Sequence of chain 1.A:
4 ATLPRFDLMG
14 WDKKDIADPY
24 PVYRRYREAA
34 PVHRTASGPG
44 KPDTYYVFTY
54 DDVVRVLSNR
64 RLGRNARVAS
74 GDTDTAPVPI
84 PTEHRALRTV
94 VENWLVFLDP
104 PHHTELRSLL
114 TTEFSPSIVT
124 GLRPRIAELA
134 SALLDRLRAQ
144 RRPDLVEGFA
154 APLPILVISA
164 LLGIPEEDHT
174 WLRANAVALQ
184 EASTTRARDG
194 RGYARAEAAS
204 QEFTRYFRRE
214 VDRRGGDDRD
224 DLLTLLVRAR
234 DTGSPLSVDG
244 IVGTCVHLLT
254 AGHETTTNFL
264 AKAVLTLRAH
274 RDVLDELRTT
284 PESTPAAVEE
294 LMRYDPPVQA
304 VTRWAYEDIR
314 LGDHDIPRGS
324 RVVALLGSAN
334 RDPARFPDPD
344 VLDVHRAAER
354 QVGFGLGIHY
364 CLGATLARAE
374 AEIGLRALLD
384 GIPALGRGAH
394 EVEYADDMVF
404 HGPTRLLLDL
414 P

Binding-site contacts:
Ligand atom C1 contacts residue ALA392 of chain 1.A at 4.1 Å (hydrophobic).
Ligand atom N3 contacts residue GLU394 of chain 1.A at 3.8 Å.
Ligand atom C8 contacts residue LEU410 of chain 1.A at 3.8 Å (hydrophobic).
Ligand atom C1 contacts residue GLU394 of chain 1.A at 4.0 Å.
Ligand atom C3 contacts residue LEU410 of chain 1.A at 3.7 Å (hydrophobic).
Ligand atom C13 contacts residue ARG408 of chain 1.A at 3.7 Å.
Ligand atom C35 contacts residue ARG408 of chain 1.A at 3.3 Å.
Ligand atom C5 contacts residue GLU394 of chain 1.A at 4.0 Å.
Ligand atom C15 contacts residue GLU394 of chain 1.A at 4.0 Å.
Ligand atom C3 contacts residue ASP412 of chain 1.A at 4.0 Å.
Ligand atom C9 contacts residue LEU410 of chain 1.A at 3.5 Å (hydrophobic).
Ligand atom C14 contacts residue ARG408 of chain 1.A at 3.8 Å.
Ligand atom C17 contacts residue GLU394 of chain 1.A at 3.6 Å.
Ligand atom C2 contacts residue ASP412 of chain 1.A at 3.6 Å.
Ligand atom C12 contacts residue GLU394 of chain 1.A at 3.6 Å.
Ligand atom C13 contacts residue LEU410 of chain 1.A at 3.9 Å (hydrophobic).
Ligand atom C4 contacts residue ARG145 of chain 1.A at 3.7 Å.
Ligand atom C14 contacts residue GLU394 of chain 1.A at 4.0 Å.
Ligand atom C2 contacts residue HIS393 of chain 1.A at 3.8 Å.
Ligand atom N1 contacts residue LEU410 of chain 1.A at 3.4 Å.
Ligand atom C2 contacts residue ALA392 of chain 1.A at 3.7 Å (hydrophobic).
Ligand atom O37 contacts residue ARG408 of chain 1.A at 2.4 Å (salt-bridge).
Ligand atom C15 contacts residue VAL395 of chain 1.A at 3.8 Å (hydrophobic).
Ligand atom C16 contacts residue GLU394 of chain 1.A at 3.7 Å.
Ligand atom O38 contacts residue ARG408 of chain 1.A at 3.4 Å (salt-bridge).
Ligand atom C2 contacts residue GLU394 of chain 1.A at 4.1 Å.
Ligand atom C20 contacts residue GLU394 of chain 1.A at 3.7 Å.
Ligand atom C36 contacts residue ARG145 of chain 1.A at 3.2 Å.
Ligand atom C3 contacts residue LEU411 of chain 1.A at 3.8 Å (hydrophobic).
Ligand atom C18 contacts residue GLU394 of chain 1.A at 4.0 Å.
Ligand atom C15 contacts residue GLU396 of chain 1.A at 4.1 Å.
Ligand atom C4 contacts residue LEU410 of chain 1.A at 3.7 Å (hydrophobic).
Ligand atom N2 contacts residue GLU394 of chain 1.A at 3.7 Å.
Ligand atom O38 contacts residue LEU410 of chain 1.A at 4.1 Å.
Ligand atom C13 contacts residue GLU394 of chain 1.A at 3.9 Å.
Ligand atom O39 contacts residue ARG145 of chain 1.A at 2.8 Å.
Ligand atom C10 contacts residue LEU410 of chain 1.A at 3.9 Å (hydrophobic).
Ligand atom C35 contacts residue LEU410 of chain 1.A at 3.9 Å (hydrophobic).
Ligand atom C3 contacts residue ARG145 of chain 1.A at 4.0 Å.
Ligand atom O40 contacts residue ARG145 of chain 1.A at 3.4 Å.

A small-molecule ligand and the protein it binds are described below.
Small molecule (SMILES): O=C(O)c1[nH]c(C(=O)O)c(-c2c[nH]c3ccccc23)c1-c1c[nH]c2ccccc12